Binding-site contacts:
Ligand atom O1G contacts residue ALA97 of chain 65.B at 3.0 Å (h-bond).
Ligand atom N3 contacts residue VAL169 of chain 65.B at 3.8 Å.
Ligand atom PG contacts residue MG1 of chain 65.F at 3.5 Å.
Ligand atom O1A contacts residue GLN11 of chain 65.B at 3.1 Å.
Ligand atom O3B contacts residue GLY142 of chain 65.B at 3.5 Å (h-bond).
Ligand atom O3B contacts residue MG1 of chain 65.F at 3.8 Å.
Ligand atom PB contacts residue GLY10 of chain 65.B at 3.9 Å.
Ligand atom C6 contacts residue TYR222 of chain 65.B at 3.7 Å (hydrophobic).
Ligand atom PB contacts residue MG1 of chain 65.F at 3.7 Å.
Ligand atom O6 contacts residue TYR222 of chain 65.B at 3.8 Å.
Ligand atom N2 contacts residue ASN204 of chain 65.B at 2.6 Å (h-bond).
Ligand atom O2B contacts residue GLY144 of chain 65.B at 2.7 Å (h-bond).
Ligand atom O2G contacts residue GLY142 of chain 65.B at 3.0 Å (h-bond).
Ligand atom C2 contacts residue TYR222 of chain 65.B at 3.5 Å (hydrophobic).
Ligand atom O6 contacts residue GLN15 of chain 65.B at 2.5 Å (h-bond).
Ligand atom O3' contacts residue GLU181 of chain 65.B at 3.3 Å (salt-bridge).
Ligand atom O1G contacts residue THR143 of chain 65.B at 3.4 Å.
Ligand atom O4' contacts residue SER138 of chain 65.B at 3.3 Å (h-bond).
Ligand atom N2 contacts residue ASN226 of chain 65.B at 2.9 Å (h-bond).
Ligand atom C4' contacts residue SER138 of chain 65.B at 3.2 Å.
Ligand atom C2 contacts residue ASN226 of chain 65.B at 3.6 Å.
Ligand atom O2A contacts residue CYS12 of chain 65.B at 3.3 Å (h-bond).
Ligand atom O3G contacts residue MG1 of chain 65.F at 2.5 Å.
Ligand atom O3B contacts residue THR143 of chain 65.B at 3.1 Å (h-bond).
Ligand atom O2B contacts residue THR143 of chain 65.B at 2.7 Å (h-bond).
Ligand atom N1 contacts residue TYR222 of chain 65.B at 3.2 Å.
Ligand atom O2G contacts residue ASN99 of chain 65.B at 2.9 Å (h-bond).
Ligand atom N3 contacts residue ASN204 of chain 65.B at 3.0 Å (h-bond).
Ligand atom O1B contacts residue MG1 of chain 65.F at 2.4 Å.
Ligand atom O2A contacts residue GLN11 of chain 65.B at 3.5 Å (h-bond).
Ligand atom O6 contacts residue ASN226 of chain 65.B at 3.1 Å (h-bond).
Ligand atom O1B contacts residue GLN11 of chain 65.B at 3.2 Å (h-bond).
Ligand atom O2B contacts residue GLY10 of chain 65.B at 3.2 Å.
Ligand atom C6 contacts residue ASN226 of chain 65.B at 3.3 Å.
Ligand atom PB contacts residue THR143 of chain 65.B at 3.3 Å.
Ligand atom N1 contacts residue ASN226 of chain 65.B at 2.7 Å (h-bond).
Ligand atom C6 contacts residue GLN15 of chain 65.B at 3.6 Å.
Ligand atom PG contacts residue GLY142 of chain 65.B at 3.9 Å.
Ligand atom C2 contacts residue ASN204 of chain 65.B at 3.4 Å.
Ligand atom O1B contacts residue GLY10 of chain 65.B at 3.7 Å.

This protein binds this small molecule.
Small molecule (SMILES): Nc1nc2c(ncn2[C@@H]2O[C@H](CO[P](=O)(O)C[P](=O)(O)OP(=O)(O)O)[C@@H](O)[C@H]2O)c(=O)[nH]1

Sequence of chain 65.B:
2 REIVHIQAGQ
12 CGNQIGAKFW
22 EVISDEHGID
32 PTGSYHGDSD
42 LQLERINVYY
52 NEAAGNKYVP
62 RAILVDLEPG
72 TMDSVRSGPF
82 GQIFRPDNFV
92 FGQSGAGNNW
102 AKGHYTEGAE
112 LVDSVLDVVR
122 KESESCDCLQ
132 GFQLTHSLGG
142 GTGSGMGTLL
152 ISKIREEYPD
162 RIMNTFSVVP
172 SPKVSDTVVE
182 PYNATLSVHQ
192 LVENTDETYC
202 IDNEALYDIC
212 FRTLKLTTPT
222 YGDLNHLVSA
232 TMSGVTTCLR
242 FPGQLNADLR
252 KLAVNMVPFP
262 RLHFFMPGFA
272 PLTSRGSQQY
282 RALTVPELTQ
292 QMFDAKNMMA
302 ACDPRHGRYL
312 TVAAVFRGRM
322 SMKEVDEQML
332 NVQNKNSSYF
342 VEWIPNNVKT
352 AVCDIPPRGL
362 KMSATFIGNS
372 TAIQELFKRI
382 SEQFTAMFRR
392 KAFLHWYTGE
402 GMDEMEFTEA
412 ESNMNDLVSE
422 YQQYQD